Sequence of chain 1.B:
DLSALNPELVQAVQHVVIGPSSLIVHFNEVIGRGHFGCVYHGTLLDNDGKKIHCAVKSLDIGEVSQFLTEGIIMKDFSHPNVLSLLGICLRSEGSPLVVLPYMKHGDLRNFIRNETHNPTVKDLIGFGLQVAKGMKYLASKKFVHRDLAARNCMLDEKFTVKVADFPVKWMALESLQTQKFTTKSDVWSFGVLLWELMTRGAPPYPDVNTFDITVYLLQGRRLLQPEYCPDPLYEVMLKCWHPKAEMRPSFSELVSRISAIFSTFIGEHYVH

This protein binds this small molecule.
Small molecule (SMILES): COc1cc2nccc(Oc3ccc(-c4cnc(Nc5ccc(F)cc5)n(C)c4=O)cc3F)c2cc1OC

Binding-site contacts:
Ligand atom C3 contacts residue ALA62 of chain 1.B at 3.4 Å (hydrophobic).
Ligand atom C26 contacts residue GLY82 of chain 1.B at 3.4 Å.
Ligand atom C7 contacts residue ILE38 of chain 1.B at 3.4 Å (hydrophobic).
Ligand atom C14 contacts residue LEU111 of chain 1.B at 3.4 Å (hydrophobic).
Ligand atom C3 contacts residue PRO112 of chain 1.B at 3.3 Å (hydrophobic).
Ligand atom F2 contacts residue VAL46 of chain 1.B at 3.1 Å.
Ligand atom F1 contacts residue ILE99 of chain 1.B at 3.4 Å.
Ligand atom C8 contacts residue MET114 of chain 1.B at 3.2 Å (hydrophobic).
Ligand atom C10 contacts residue MET114 of chain 1.B at 3.3 Å (hydrophobic).
Ligand atom C22 contacts residue PHE177 of chain 1.B at 3.6 Å (hydrophobic).
Ligand atom C25 contacts residue GLU81 of chain 1.B at 3.6 Å.
Ligand atom N1 contacts residue MET114 of chain 1.B at 3.1 Å (h-bond).
Ligand atom O3 contacts residue PHE43 of chain 1.B at 3.6 Å.
Ligand atom C16 contacts residue LEU94 of chain 1.B at 3.1 Å (hydrophobic).
Ligand atom C1 contacts residue MET165 of chain 1.B at 3.6 Å (hydrophobic).
Ligand atom F1 contacts residue PHE78 of chain 1.B at 3.1 Å.
Ligand atom C13 contacts residue LEU111 of chain 1.B at 3.6 Å (hydrophobic).
Ligand atom C25 contacts residue PHE78 of chain 1.B at 3.4 Å (hydrophobic).
Ligand atom C12 contacts residue PHE43 of chain 1.B at 3.5 Å (hydrophobic).
Ligand atom C9 contacts residue MET165 of chain 1.B at 3.6 Å (hydrophobic).
Ligand atom F1 contacts residue GLY82 of chain 1.B at 3.2 Å.
Ligand atom C10 contacts residue TYR113 of chain 1.B at 3.3 Å (hydrophobic).
Ligand atom C6 contacts residue ILE38 of chain 1.B at 3.4 Å (hydrophobic).
Ligand atom C7 contacts residue GLY117 of chain 1.B at 3.7 Å.
Ligand atom C17 contacts residue LEU94 of chain 1.B at 3.6 Å (hydrophobic).
Ligand atom C25 contacts residue GLY82 of chain 1.B at 3.6 Å.
Ligand atom F2 contacts residue PHE43 of chain 1.B at 3.3 Å.
Ligand atom N4 contacts residue MET85 of chain 1.B at 3.6 Å (h-bond).
Ligand atom O2 contacts residue GLY117 of chain 1.B at 3.4 Å.
Ligand atom C11 contacts residue GLY39 of chain 1.B at 3.3 Å.
Ligand atom C19 contacts residue ASP176 of chain 1.B at 3.7 Å.
Ligand atom C17 contacts residue PHE43 of chain 1.B at 3.6 Å (hydrophobic).
Ligand atom C28 contacts residue MET85 of chain 1.B at 3.5 Å (hydrophobic).
Ligand atom N1 contacts residue ALA62 of chain 1.B at 3.7 Å.
Ligand atom O4 contacts residue ALA175 of chain 1.B at 3.5 Å.
Ligand atom C26 contacts residue PHE78 of chain 1.B at 3.5 Å (hydrophobic).
Ligand atom O4 contacts residue ASP176 of chain 1.B at 2.6 Å (salt-bridge).
Ligand atom C20 contacts residue MET85 of chain 1.B at 3.7 Å (hydrophobic).
Ligand atom C27 contacts residue LEU96 of chain 1.B at 3.7 Å (hydrophobic).
Ligand atom C13 contacts residue PHE43 of chain 1.B at 3.6 Å (hydrophobic).